Sequence of chain 1.A:
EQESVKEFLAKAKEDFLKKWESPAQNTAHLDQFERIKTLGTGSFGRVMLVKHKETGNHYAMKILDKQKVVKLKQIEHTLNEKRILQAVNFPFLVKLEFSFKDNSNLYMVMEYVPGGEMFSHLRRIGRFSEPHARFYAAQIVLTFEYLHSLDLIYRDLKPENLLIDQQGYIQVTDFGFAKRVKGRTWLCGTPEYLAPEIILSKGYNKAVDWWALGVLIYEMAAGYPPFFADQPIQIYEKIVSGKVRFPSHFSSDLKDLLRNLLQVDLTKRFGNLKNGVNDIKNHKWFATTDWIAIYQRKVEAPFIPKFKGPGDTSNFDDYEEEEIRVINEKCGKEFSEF

Binding-site contacts:
Ligand atom C19 contacts residue DMS1 of chain 1.C at 3.3 Å.
Ligand atom C21 contacts residue GLU131 of chain 1.A at 3.4 Å.
Ligand atom C19 contacts residue GLU131 of chain 1.A at 3.2 Å.
Ligand atom C21 contacts residue DMS1 of chain 1.C at 3.1 Å.
Ligand atom C10 contacts residue GLY59 of chain 1.A at 3.5 Å.
Ligand atom O08 contacts residue PHE58 of chain 1.A at 2.7 Å (h-bond).
Ligand atom C10 contacts residue GLY56 of chain 1.A at 3.4 Å.
Ligand atom C21 contacts residue GLU174 of chain 1.A at 3.2 Å.
Ligand atom C18 contacts residue DMS1 of chain 1.C at 3.4 Å.
Ligand atom O16 contacts residue VAL61 of chain 1.A at 3.2 Å.
Ligand atom O08 contacts residue SER57 of chain 1.A at 3.2 Å (h-bond).
Ligand atom C09 contacts residue GLY56 of chain 1.A at 3.4 Å.
Ligand atom N30 contacts residue ALA74 of chain 1.A at 3.1 Å.
Ligand atom N30 contacts residue GLU125 of chain 1.A at 2.7 Å (salt-bridge).
Ligand atom O08 contacts residue GLY56 of chain 1.A at 3.5 Å.
Ligand atom O04 contacts residue SER57 of chain 1.A at 3.1 Å (h-bond).
Ligand atom C22 contacts residue DMS1 of chain 1.C at 3.3 Å.
Ligand atom C28 contacts residue LEU177 of chain 1.A at 3.6 Å (hydrophobic).
Ligand atom N30 contacts residue VAL127 of chain 1.A at 3.5 Å (h-bond).
Ligand atom F36 contacts residue LEU78 of chain 1.A at 3.5 Å.
Ligand atom O04 contacts residue DMS1 of chain 1.D at 3.3 Å.
Ligand atom C14 contacts residue DMS1 of chain 1.D at 3.5 Å.
Ligand atom N17 contacts residue DMS1 of chain 1.C at 3.0 Å (h-bond).
Ligand atom C39 contacts residue GLY190 of chain 1.A at 3.5 Å.
Ligand atom C03 contacts residue SER57 of chain 1.A at 3.2 Å.
Ligand atom C34 contacts residue THR187 of chain 1.A at 3.0 Å.
Ligand atom C29 contacts residue ALA74 of chain 1.A at 3.3 Å (hydrophobic).
Ligand atom C35 contacts residue PHE58 of chain 1.A at 3.4 Å (hydrophobic).
Ligand atom C24 contacts residue THR187 of chain 1.A at 3.1 Å.
Ligand atom N20 contacts residue GLU174 of chain 1.A at 3.5 Å (salt-bridge).
Ligand atom O04 contacts residue GLY56 of chain 1.A at 3.6 Å.
Ligand atom C21 contacts residue ASN175 of chain 1.A at 3.5 Å.
Ligand atom N20 contacts residue DMS1 of chain 1.C at 2.9 Å (h-bond).
Ligand atom N31 contacts residue VAL127 of chain 1.A at 2.9 Å (h-bond).
Ligand atom C26 contacts residue THR187 of chain 1.A at 3.2 Å.
Ligand atom C03 contacts residue DMS1 of chain 1.D at 3.5 Å.
Ligand atom O16 contacts residue GLY54 of chain 1.A at 3.1 Å.
Ligand atom O25 contacts residue THR187 of chain 1.A at 2.9 Å (h-bond).
Ligand atom N20 contacts residue GLU131 of chain 1.A at 2.8 Å (salt-bridge).
Ligand atom O08 contacts residue GLY59 of chain 1.A at 3.2 Å (h-bond).

This small molecule binds to this protein.
Small molecule (SMILES): CCCOc1ccc(OC)c(F)c1C(=O)c1ccc(C(=O)N[C@@H]2CNC[C@H]2NC(=O)c2ccc3[nH]ncc3c2)cc1